Sequence of chain 1.A:
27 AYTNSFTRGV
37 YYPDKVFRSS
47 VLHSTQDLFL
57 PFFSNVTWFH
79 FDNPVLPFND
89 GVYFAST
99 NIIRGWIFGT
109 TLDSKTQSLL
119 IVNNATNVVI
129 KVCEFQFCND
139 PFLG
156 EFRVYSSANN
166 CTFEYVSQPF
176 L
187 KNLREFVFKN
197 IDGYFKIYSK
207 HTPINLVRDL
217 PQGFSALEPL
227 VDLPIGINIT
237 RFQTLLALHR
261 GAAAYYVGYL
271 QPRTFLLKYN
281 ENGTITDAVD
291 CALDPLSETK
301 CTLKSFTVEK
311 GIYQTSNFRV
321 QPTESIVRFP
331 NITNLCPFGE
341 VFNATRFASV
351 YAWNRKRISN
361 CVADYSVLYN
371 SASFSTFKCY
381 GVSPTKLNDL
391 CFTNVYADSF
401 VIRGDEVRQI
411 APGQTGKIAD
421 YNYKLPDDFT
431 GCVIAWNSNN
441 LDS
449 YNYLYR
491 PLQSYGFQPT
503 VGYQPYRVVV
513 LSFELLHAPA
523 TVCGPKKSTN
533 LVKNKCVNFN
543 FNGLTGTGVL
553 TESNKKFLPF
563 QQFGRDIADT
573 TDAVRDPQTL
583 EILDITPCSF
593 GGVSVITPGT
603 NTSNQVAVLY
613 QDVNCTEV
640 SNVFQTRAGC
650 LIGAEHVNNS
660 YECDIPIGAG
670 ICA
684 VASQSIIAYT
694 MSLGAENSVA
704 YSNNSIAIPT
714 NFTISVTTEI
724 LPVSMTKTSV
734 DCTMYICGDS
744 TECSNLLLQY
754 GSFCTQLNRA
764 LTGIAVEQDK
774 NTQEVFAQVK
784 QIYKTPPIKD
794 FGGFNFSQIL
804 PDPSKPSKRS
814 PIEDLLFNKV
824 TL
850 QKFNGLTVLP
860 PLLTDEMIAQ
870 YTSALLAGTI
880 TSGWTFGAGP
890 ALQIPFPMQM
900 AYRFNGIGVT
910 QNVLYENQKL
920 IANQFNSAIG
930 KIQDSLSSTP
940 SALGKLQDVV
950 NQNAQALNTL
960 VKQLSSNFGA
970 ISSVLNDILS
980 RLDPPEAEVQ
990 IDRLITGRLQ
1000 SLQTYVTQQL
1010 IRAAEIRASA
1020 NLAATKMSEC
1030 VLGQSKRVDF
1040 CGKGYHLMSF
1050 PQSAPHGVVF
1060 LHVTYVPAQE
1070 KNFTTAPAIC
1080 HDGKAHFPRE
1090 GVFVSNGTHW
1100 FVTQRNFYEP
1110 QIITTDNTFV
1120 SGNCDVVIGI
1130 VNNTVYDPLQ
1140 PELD

This small molecule binds to this protein.
Small molecule (SMILES): CC(=O)N[C@@H]1[C@@H](O)[C@H](O)[C@@H](CO)O[C@H]1O

Binding-site contacts:
Ligand atom C2 contacts residue ASN616 of chain 1.A at 2.4 Å.
Ligand atom C4 contacts residue ASN616 of chain 1.A at 4.2 Å.
Ligand atom C8 contacts residue ASN616 of chain 1.A at 4.5 Å.
Ligand atom N2 contacts residue ASN616 of chain 1.A at 2.9 Å (h-bond).
Ligand atom O7 contacts residue ASN616 of chain 1.A at 3.2 Å (h-bond).
Ligand atom C3 contacts residue ASN616 of chain 1.A at 3.8 Å.
Ligand atom C5 contacts residue ASN616 of chain 1.A at 3.7 Å.
Ligand atom O6 contacts residue THR618 of chain 1.A at 4.4 Å.
Ligand atom C7 contacts residue ASN616 of chain 1.A at 3.3 Å.
Ligand atom O5 contacts residue ASN616 of chain 1.A at 2.3 Å (h-bond).
Ligand atom C1 contacts residue ASN616 of chain 1.A at 1.4 Å.